Sequence of chain 10.A:
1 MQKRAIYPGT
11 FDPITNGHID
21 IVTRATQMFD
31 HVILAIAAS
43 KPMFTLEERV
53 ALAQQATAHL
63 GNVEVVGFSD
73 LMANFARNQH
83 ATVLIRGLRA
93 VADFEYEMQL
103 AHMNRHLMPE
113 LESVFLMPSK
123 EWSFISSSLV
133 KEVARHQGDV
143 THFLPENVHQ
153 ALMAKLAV

The small molecule below binds the protein below.
Small molecule (SMILES): COc1ccc2[nH]c(C)cc2c1

Binding-site contacts:
Ligand atom C8 contacts residue MET74 of chain 10.A at 3.7 Å (hydrophobic).
Ligand atom C9 contacts residue ASN106 of chain 10.A at 3.8 Å.
Ligand atom C8 contacts residue ASN106 of chain 10.A at 4.1 Å.
Ligand atom C9 contacts residue MET74 of chain 10.A at 3.5 Å (hydrophobic).
Ligand atom C8 contacts residue DMS1 of chain 10.F at 3.2 Å.
Ligand atom C4 contacts residue DMS1 of chain 10.F at 3.0 Å.
Ligand atom C5 contacts residue PRO8 of chain 10.A at 3.9 Å (hydrophobic).
Ligand atom C12 contacts residue ARG88 of chain 10.A at 3.4 Å.
Ligand atom C12 contacts residue ASN106 of chain 10.A at 3.5 Å.
Ligand atom C12 contacts residue GLU99 of chain 10.A at 3.6 Å.
Ligand atom C1 contacts residue MET74 of chain 10.A at 3.9 Å (hydrophobic).
Ligand atom C7 contacts residue PRO8 of chain 10.A at 4.5 Å (hydrophobic).
Ligand atom C6 contacts residue ARG88 of chain 10.A at 3.6 Å.
Ligand atom C1 contacts residue DMS1 of chain 10.F at 4.3 Å.
Ligand atom C10 contacts residue PHE70 of chain 10.A at 4.5 Å (hydrophobic).
Ligand atom C9 contacts residue LEU102 of chain 10.A at 4.5 Å (hydrophobic).
Ligand atom C2 contacts residue ARG88 of chain 10.A at 3.6 Å.
Ligand atom C10 contacts residue GLY9 of chain 10.A at 3.4 Å.
Ligand atom C2 contacts residue PRO8 of chain 10.A at 4.1 Å (hydrophobic).
Ligand atom O11 contacts residue ARG88 of chain 10.A at 4.3 Å.
Ligand atom O11 contacts residue MET74 of chain 10.A at 3.5 Å.
Ligand atom C2 contacts residue MET74 of chain 10.A at 4.2 Å (hydrophobic).
Ligand atom C6 contacts residue GLY9 of chain 10.A at 3.7 Å.
Ligand atom C6 contacts residue PRO8 of chain 10.A at 3.7 Å (hydrophobic).
Ligand atom C7 contacts residue GLY9 of chain 10.A at 4.0 Å.
Ligand atom N3 contacts residue MET74 of chain 10.A at 4.4 Å.
Ligand atom O11 contacts residue LEU102 of chain 10.A at 4.3 Å.
Ligand atom C12 contacts residue LEU102 of chain 10.A at 3.6 Å (hydrophobic).
Ligand atom C5 contacts residue ARG88 of chain 10.A at 3.2 Å.
Ligand atom C5 contacts residue MET74 of chain 10.A at 4.2 Å (hydrophobic).
Ligand atom O11 contacts residue ASN106 of chain 10.A at 2.8 Å (h-bond).
Ligand atom O11 contacts residue LEU86 of chain 10.A at 4.2 Å.
Ligand atom C4 contacts residue MET74 of chain 10.A at 3.6 Å (hydrophobic).
Ligand atom C10 contacts residue THR10 of chain 10.A at 3.8 Å.
Ligand atom C9 contacts residue ARG88 of chain 10.A at 4.4 Å.
Ligand atom C10 contacts residue ALA37 of chain 10.A at 3.4 Å (hydrophobic).